The protein below binds the small molecule below.
Small molecule (SMILES): CC(=O)N[C@H]1[C@H](O[C@H]2[C@H](O)[C@@H](NC(C)=O)CO[C@@H]2CO)O[C@H](CO)[C@@H](O[C@@H]2O[C@H](CO[C@H]3O[C@H](CO)[C@@H](O)[C@H](O)[C@@H]3O)[C@@H](O)[C@H](O[C@H]3O[C@H](CO[C@@H]4O[C@H](CO)[C@@H](O)[C@H](O)[C@@H]4O)[C@@H](O)[C@H](O)[C@@H]3O)[C@@H]2O)[C@@H]1O

Binding-site contacts:
Ligand atom C3 contacts residue ASN180 of chain 1.A at 3.8 Å.
Ligand atom O7 contacts residue ASN180 of chain 1.A at 3.5 Å (h-bond).
Ligand atom N2 contacts residue LEU178 of chain 1.A at 4.3 Å.
Ligand atom C5 contacts residue ASN180 of chain 1.A at 3.7 Å.
Ligand atom C8 contacts residue ASN180 of chain 1.A at 4.5 Å.
Ligand atom C1 contacts residue ASN180 of chain 1.A at 1.4 Å.
Ligand atom C7 contacts residue ASN180 of chain 1.A at 3.4 Å.
Ligand atom C4 contacts residue ASN180 of chain 1.A at 4.3 Å.
Ligand atom O6 contacts residue GLN68 of chain 1.A at 3.3 Å (h-bond).
Ligand atom C6 contacts residue GLN68 of chain 1.A at 4.0 Å.
Ligand atom C8 contacts residue ASN179 of chain 1.A at 4.4 Å.
Ligand atom C8 contacts residue LEU178 of chain 1.A at 3.8 Å (hydrophobic).
Ligand atom C5 contacts residue GLN68 of chain 1.A at 3.4 Å.
Ligand atom N2 contacts residue ASN180 of chain 1.A at 2.9 Å (h-bond).
Ligand atom O4 contacts residue GLN68 of chain 1.A at 4.4 Å.
Ligand atom O5 contacts residue ASN180 of chain 1.A at 2.4 Å (h-bond).
Ligand atom O5 contacts residue GLN68 of chain 1.A at 3.7 Å.
Ligand atom C4 contacts residue GLN68 of chain 1.A at 4.4 Å.
Ligand atom C3 contacts residue GLN68 of chain 1.A at 4.2 Å.
Ligand atom C2 contacts residue ASN180 of chain 1.A at 2.5 Å.

Sequence of chain 1.A:
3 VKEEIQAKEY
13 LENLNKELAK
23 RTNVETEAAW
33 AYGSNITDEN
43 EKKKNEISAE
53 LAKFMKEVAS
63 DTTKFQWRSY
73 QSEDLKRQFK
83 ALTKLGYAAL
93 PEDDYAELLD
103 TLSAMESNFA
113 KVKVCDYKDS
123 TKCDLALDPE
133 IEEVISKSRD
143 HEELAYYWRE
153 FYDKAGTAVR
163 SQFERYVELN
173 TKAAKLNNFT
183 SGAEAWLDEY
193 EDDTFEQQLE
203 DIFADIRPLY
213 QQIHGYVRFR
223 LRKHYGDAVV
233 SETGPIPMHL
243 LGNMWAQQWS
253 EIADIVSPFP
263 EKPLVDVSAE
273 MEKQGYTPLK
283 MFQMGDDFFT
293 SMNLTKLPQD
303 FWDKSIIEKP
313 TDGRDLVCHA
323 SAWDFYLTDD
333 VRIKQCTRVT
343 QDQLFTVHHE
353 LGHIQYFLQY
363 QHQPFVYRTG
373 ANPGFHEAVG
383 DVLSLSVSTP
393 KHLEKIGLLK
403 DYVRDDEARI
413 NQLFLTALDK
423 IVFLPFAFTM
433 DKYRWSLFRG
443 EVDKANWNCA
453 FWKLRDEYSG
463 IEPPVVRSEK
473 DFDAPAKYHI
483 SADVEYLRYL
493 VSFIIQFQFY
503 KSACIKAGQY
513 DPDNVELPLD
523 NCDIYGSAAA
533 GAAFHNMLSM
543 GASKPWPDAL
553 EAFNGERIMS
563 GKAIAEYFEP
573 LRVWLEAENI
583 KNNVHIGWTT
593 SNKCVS